Binding-site contacts:
Ligand atom O contacts residue TYR22 of chain 1.A at 2.6 Å (h-bond).
Ligand atom CD2 contacts residue GLY57 of chain 1.A at 3.9 Å.
Ligand atom CG2 contacts residue ALA60 of chain 1.A at 3.7 Å (hydrophobic).
Ligand atom CG2 contacts residue HIS91 of chain 1.A at 3.6 Å.
Ligand atom CG contacts residue PHE26 of chain 1.A at 3.8 Å (hydrophobic).
Ligand atom CG contacts residue ARG87 of chain 1.A at 3.8 Å.
Ligand atom CD contacts residue PHE26 of chain 1.A at 3.8 Å (hydrophobic).
Ligand atom CG1 contacts residue HIS91 of chain 1.A at 3.7 Å.
Ligand atom CG contacts residue ALA23 of chain 1.A at 3.8 Å (hydrophobic).
Ligand atom C contacts residue TYR22 of chain 1.A at 3.6 Å (hydrophobic).
Ligand atom CB contacts residue TYR22 of chain 1.A at 3.8 Å (hydrophobic).
Ligand atom CG contacts residue ARG87 of chain 1.A at 3.9 Å.
Ligand atom C contacts residue GLU19 of chain 1.A at 3.8 Å.
Ligand atom OE1 contacts residue ARG87 of chain 1.A at 3.8 Å.
Ligand atom C contacts residue ARG87 of chain 1.A at 3.7 Å.
Ligand atom CB contacts residue GLU19 of chain 1.A at 3.8 Å.
Ligand atom O contacts residue PHE26 of chain 1.A at 3.6 Å.
Ligand atom CB contacts residue ALA23 of chain 1.A at 3.8 Å (hydrophobic).
Ligand atom O contacts residue ARG87 of chain 1.A at 2.6 Å (salt-bridge).
Ligand atom OD1 contacts residue ARG87 of chain 1.A at 2.8 Å (salt-bridge).
Ligand atom CD contacts residue HIS91 of chain 1.A at 3.6 Å.
Ligand atom OE2 contacts residue ARG128 of chain 1.A at 3.9 Å.
Ligand atom N contacts residue ARG87 of chain 1.A at 3.6 Å (salt-bridge).
Ligand atom OE1 contacts residue HIS91 of chain 1.A at 2.5 Å (h-bond).
Ligand atom O contacts residue PHE26 of chain 1.A at 3.7 Å.
Ligand atom CA contacts residue TYR29 of chain 1.A at 3.6 Å (hydrophobic).
Ligand atom CB contacts residue ALA60 of chain 1.A at 3.6 Å (hydrophobic).
Ligand atom CB contacts residue TYR29 of chain 1.A at 3.8 Å (hydrophobic).
Ligand atom C contacts residue ARG87 of chain 1.A at 3.8 Å.
Ligand atom O contacts residue TYR29 of chain 1.A at 3.4 Å (h-bond).
Ligand atom CA contacts residue GLU19 of chain 1.A at 3.7 Å.
Ligand atom N contacts residue TYR29 of chain 1.A at 3.0 Å (h-bond).
Ligand atom CB contacts residue PHE26 of chain 1.A at 3.8 Å (hydrophobic).
Ligand atom CD1 contacts residue TYR29 of chain 1.A at 3.6 Å (hydrophobic).
Ligand atom CB contacts residue TYR22 of chain 1.A at 3.9 Å (hydrophobic).
Ligand atom CG2 contacts residue TYR75 of chain 1.A at 3.7 Å (hydrophobic).
Ligand atom CA contacts residue TYR22 of chain 1.A at 3.9 Å (hydrophobic).
Ligand atom N contacts residue TYR22 of chain 1.A at 3.6 Å (h-bond).
Ligand atom CB contacts residue TYR22 of chain 1.A at 3.9 Å (hydrophobic).
Ligand atom CB contacts residue TYR29 of chain 1.A at 3.5 Å (hydrophobic).

Sequence of chain 1.A:
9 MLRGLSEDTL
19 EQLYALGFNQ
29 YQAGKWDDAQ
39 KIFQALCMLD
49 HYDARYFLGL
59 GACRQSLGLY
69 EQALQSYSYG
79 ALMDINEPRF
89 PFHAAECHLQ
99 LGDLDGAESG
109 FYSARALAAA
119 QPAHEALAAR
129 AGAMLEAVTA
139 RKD

This protein binds this small molecule.
Small molecule (SMILES): CC(C)C[C@H](NC(=O)[C@H](CCC(=O)O)NC(=O)[C@@H](NC(=O)[C@H](C)N)C(C)C)C(=O)N[C@@H](CC(N)=O)C(=O)N[C@@H](C)C(=O)N1CCC[C@H]1C(=O)N[C@H](C=O)CCCN=C(N)N